This protein binds this small molecule.
Small molecule (SMILES): CC(=O)N[C@H]1[C@H]([C@H](O)[C@H](O)CO)OC(C(=O)O)=C[C@@H]1O

Sequence of chain 3.A:
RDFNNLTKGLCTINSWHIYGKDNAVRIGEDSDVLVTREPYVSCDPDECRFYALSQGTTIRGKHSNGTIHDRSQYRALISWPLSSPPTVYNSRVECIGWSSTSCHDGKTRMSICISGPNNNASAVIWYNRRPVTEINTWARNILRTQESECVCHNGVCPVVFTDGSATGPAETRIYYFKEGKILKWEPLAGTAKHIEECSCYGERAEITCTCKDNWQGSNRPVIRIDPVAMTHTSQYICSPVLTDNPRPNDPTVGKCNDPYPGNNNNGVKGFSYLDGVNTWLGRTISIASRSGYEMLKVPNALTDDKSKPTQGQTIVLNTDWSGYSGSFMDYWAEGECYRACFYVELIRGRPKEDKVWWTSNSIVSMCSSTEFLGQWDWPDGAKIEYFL

Binding-site contacts:
Ligand atom C4 contacts residue GLU197 of chain 3.A at 4.1 Å.
Ligand atom C5 contacts residue ASP70 of chain 3.A at 3.8 Å.
Ligand atom O1B contacts residue ARG37 of chain 3.A at 2.7 Å (salt-bridge).
Ligand atom O1A contacts residue TYR324 of chain 3.A at 3.5 Å (h-bond).
Ligand atom C3 contacts residue GLU38 of chain 3.A at 3.5 Å.
Ligand atom O9 contacts residue ARG144 of chain 3.A at 3.7 Å.
Ligand atom O8 contacts residue GLU197 of chain 3.A at 3.9 Å.
Ligand atom C1 contacts residue ARG37 of chain 3.A at 3.8 Å.
Ligand atom C8 contacts residue LYS212 of chain 3.A at 3.5 Å.
Ligand atom C8 contacts residue GLU196 of chain 3.A at 3.5 Å.
Ligand atom C11 contacts residue ARG144 of chain 3.A at 3.8 Å.
Ligand atom C6 contacts residue TYR324 of chain 3.A at 3.7 Å (hydrophobic).
Ligand atom O10 contacts residue ASP70 of chain 3.A at 3.8 Å.
Ligand atom C9 contacts residue GLU196 of chain 3.A at 3.5 Å.
Ligand atom C11 contacts residue TRP98 of chain 3.A at 3.7 Å (hydrophobic).
Ligand atom O8 contacts residue GLU196 of chain 3.A at 2.5 Å (salt-bridge).
Ligand atom C9 contacts residue ASN214 of chain 3.A at 4.0 Å.
Ligand atom C6 contacts residue GLU197 of chain 3.A at 3.7 Å.
Ligand atom C4 contacts residue ASP70 of chain 3.A at 3.9 Å.
Ligand atom C1 contacts residue TYR324 of chain 3.A at 3.0 Å (hydrophobic).
Ligand atom O1B contacts residue ARG290 of chain 3.A at 2.8 Å (salt-bridge).
Ligand atom C4 contacts residue GLU38 of chain 3.A at 3.8 Å.
Ligand atom O1B contacts residue TYR324 of chain 3.A at 3.4 Å (h-bond).
Ligand atom C3 contacts residue TYR324 of chain 3.A at 3.1 Å (hydrophobic).
Ligand atom O1A contacts residue ARG290 of chain 3.A at 2.9 Å (salt-bridge).
Ligand atom O10 contacts residue ARG71 of chain 3.A at 2.9 Å (salt-bridge).
Ligand atom O8 contacts residue LYS212 of chain 3.A at 2.7 Å (salt-bridge).
Ligand atom C2 contacts residue TYR324 of chain 3.A at 2.8 Å (hydrophobic).
Ligand atom C10 contacts residue ARG71 of chain 3.A at 4.1 Å.
Ligand atom C9 contacts residue ALA166 of chain 3.A at 3.7 Å (hydrophobic).
Ligand atom C4 contacts residue TYR324 of chain 3.A at 3.8 Å (hydrophobic).
Ligand atom O4 contacts residue ASP70 of chain 3.A at 3.2 Å.
Ligand atom C11 contacts residue ILE142 of chain 3.A at 3.7 Å (hydrophobic).
Ligand atom O9 contacts residue ALA166 of chain 3.A at 3.3 Å.
Ligand atom O4 contacts residue GLU38 of chain 3.A at 3.2 Å (salt-bridge).
Ligand atom C1 contacts residue ARG290 of chain 3.A at 3.5 Å.
Ligand atom O6 contacts residue TYR324 of chain 3.A at 3.4 Å (h-bond).
Ligand atom O9 contacts residue GLU196 of chain 3.A at 2.8 Å (salt-bridge).
Ligand atom C3 contacts residue ASP70 of chain 3.A at 3.7 Å.
Ligand atom C3 contacts residue ARG37 of chain 3.A at 3.9 Å.